Sequence of chain 1.A:
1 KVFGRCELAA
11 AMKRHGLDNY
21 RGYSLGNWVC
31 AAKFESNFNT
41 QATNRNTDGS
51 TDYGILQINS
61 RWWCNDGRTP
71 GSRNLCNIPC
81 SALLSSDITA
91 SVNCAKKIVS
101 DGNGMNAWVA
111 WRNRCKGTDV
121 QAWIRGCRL

Binding-site contacts:
Ligand atom C19 contacts residue LYE1 of chain 1.E at 3.7 Å.
Ligand atom C20 contacts residue LYE1 of chain 1.E at 4.0 Å.
Ligand atom BR2 contacts residue ASN46 of chain 1.A at 4.0 Å.
Ligand atom O27 contacts residue ARG45 of chain 1.A at 4.3 Å.
Ligand atom BR3 contacts residue THR47 of chain 1.A at 4.5 Å.
Ligand atom C08 contacts residue THR47 of chain 1.A at 4.2 Å.
Ligand atom C18 contacts residue LYE1 of chain 1.E at 3.9 Å.
Ligand atom C01 contacts residue LYE1 of chain 1.E at 4.3 Å.
Ligand atom S26 contacts residue ARG45 of chain 1.A at 4.0 Å.
Ligand atom C11 contacts residue THR47 of chain 1.A at 3.6 Å.
Ligand atom C03 contacts residue LYE1 of chain 1.E at 3.7 Å.
Ligand atom O24 contacts residue ARG45 of chain 1.A at 4.3 Å.
Ligand atom C13 contacts residue THR47 of chain 1.A at 3.7 Å.
Ligand atom O24 contacts residue LYE1 of chain 1.E at 4.2 Å.
Ligand atom S26 contacts residue LYE1 of chain 1.E at 4.1 Å.
Ligand atom BR2 contacts residue ARG45 of chain 1.A at 3.1 Å.
Ligand atom C04 contacts residue LYE1 of chain 1.E at 4.4 Å.
Ligand atom C17 contacts residue ARG45 of chain 1.A at 4.3 Å.
Ligand atom C14 contacts residue THR47 of chain 1.A at 4.0 Å.
Ligand atom O29 contacts residue ARG45 of chain 1.A at 4.3 Å.
Ligand atom C09 contacts residue THR47 of chain 1.A at 4.2 Å.
Ligand atom C20 contacts residue ARG45 of chain 1.A at 3.9 Å.
Ligand atom O29 contacts residue LYE1 of chain 1.E at 4.1 Å.
Ligand atom O12 contacts residue THR47 of chain 1.A at 4.0 Å.
Ligand atom C10 contacts residue THR47 of chain 1.A at 3.9 Å.
Ligand atom BR1 contacts residue LYE1 of chain 1.E at 3.5 Å.
Ligand atom C22 contacts residue ARG45 of chain 1.A at 3.6 Å.
Ligand atom O28 contacts residue LYE1 of chain 1.E at 3.0 Å.
Ligand atom O28 contacts residue ARG45 of chain 1.A at 2.9 Å (salt-bridge).
Ligand atom C02 contacts residue LYE1 of chain 1.E at 3.5 Å.
Ligand atom C21 contacts residue ARG45 of chain 1.A at 3.3 Å.

A protein and the small-molecule ligand that binds it are described below.
Small molecule (SMILES): O=C1C(Br)=CC(=C(c2cc(Br)c(O)c(Br)c2)c2ccccc2S(=O)(=O)O)C=C1Br